Binding-site contacts:
Ligand atom CB contacts residue LEU51 of chain 1.A at 3.7 Å (hydrophobic).
Ligand atom CE contacts residue GLU34 of chain 1.A at 3.4 Å.
Ligand atom O contacts residue ARG52 of chain 1.A at 2.9 Å (salt-bridge).
Ligand atom C contacts residue GLY90 of chain 1.A at 3.6 Å.
Ligand atom CB contacts residue TRP85 of chain 1.A at 3.6 Å (hydrophobic).
Ligand atom NE2 contacts residue MET61 of chain 1.A at 3.5 Å (h-bond).
Ligand atom CB contacts residue MET61 of chain 1.A at 3.7 Å (hydrophobic).
Ligand atom CD contacts residue ASP93 of chain 1.A at 3.5 Å.
Ligand atom O contacts residue NH21 of chain 1.G at 2.1 Å (h-bond).
Ligand atom OG contacts residue TRP85 of chain 1.A at 2.6 Å (h-bond).
Ligand atom CZ contacts residue GLU54 of chain 1.A at 3.6 Å.
Ligand atom CG contacts residue HIS89 of chain 1.A at 3.6 Å.
Ligand atom CZ contacts residue HIS89 of chain 1.A at 3.6 Å.
Ligand atom CE2 contacts residue HIS89 of chain 1.A at 3.6 Å.
Ligand atom SG contacts residue WHL1 of chain 1.H at 1.9 Å.
Ligand atom CA contacts residue WHL1 of chain 1.H at 3.5 Å.
Ligand atom OH contacts residue HIS89 of chain 1.A at 3.4 Å (h-bond).
Ligand atom CB contacts residue NH21 of chain 1.G at 3.1 Å.
Ligand atom CB contacts residue WHL1 of chain 1.H at 3.0 Å.
Ligand atom N contacts residue GLY90 of chain 1.A at 3.6 Å (h-bond).
Ligand atom N contacts residue NH21 of chain 1.G at 3.1 Å (h-bond).
Ligand atom CA contacts residue NH21 of chain 1.G at 2.6 Å.
Ligand atom OG contacts residue GLY90 of chain 1.A at 2.5 Å (h-bond).
Ligand atom O contacts residue LEU92 of chain 1.A at 3.7 Å.
Ligand atom O contacts residue NH21 of chain 1.G at 2.7 Å (h-bond).
Ligand atom C contacts residue NH21 of chain 1.G at 1.4 Å.
Ligand atom NE contacts residue ASP93 of chain 1.A at 2.6 Å (salt-bridge).
Ligand atom NE2 contacts residue GLU33 of chain 1.A at 3.6 Å.
Ligand atom CD2 contacts residue HIS89 of chain 1.A at 3.5 Å.
Ligand atom CG contacts residue GLU33 of chain 1.A at 3.6 Å.
Ligand atom N contacts residue TRP85 of chain 1.A at 3.5 Å.
Ligand atom CG1 contacts residue LEU51 of chain 1.A at 3.4 Å (hydrophobic).
Ligand atom O contacts residue TRP85 of chain 1.A at 3.2 Å.
Ligand atom NH2 contacts residue ASP93 of chain 1.A at 3.2 Å (salt-bridge).
Ligand atom CB contacts residue PHE36 of chain 1.A at 3.4 Å (hydrophobic).
Ligand atom CZ contacts residue ASP93 of chain 1.A at 3.4 Å.
Ligand atom CA contacts residue TRP85 of chain 1.A at 3.4 Å (hydrophobic).
Ligand atom CB contacts residue GLY90 of chain 1.A at 3.3 Å.
Ligand atom CZ contacts residue PRO32 of chain 1.A at 3.6 Å (hydrophobic).
Ligand atom CE1 contacts residue LEU51 of chain 1.A at 3.6 Å (hydrophobic).

A protein and the small-molecule ligand that binds it are described below.
Small molecule (SMILES): CC[C@H](C)[C@H](NC(=O)[C@H](C)NC(=O)[C@H](CS)NC(=O)[C@H](Cc1ccc(O)cc1)NC(=O)[C@@H](NC(=O)[C@H](C)NC(=O)[C@H](C)NC(=O)[C@H](CO)NC(=O)[C@H](Cc1ccccc1)NC(=O)[C@H](CS)NC(=O)[C@H](CCCN=C(N)N)NC(=O)[C@H](CCC(N)=O)NC(=O)[C@H](CCSC)NC(=O)[C@H](C)NC(=O)[C@@H]1CCCN1C(=O)[C@@H](N)CC(=O)O)C(C)C)C(=O)N[C@H](C=O)CO

Sequence of chain 1.A:
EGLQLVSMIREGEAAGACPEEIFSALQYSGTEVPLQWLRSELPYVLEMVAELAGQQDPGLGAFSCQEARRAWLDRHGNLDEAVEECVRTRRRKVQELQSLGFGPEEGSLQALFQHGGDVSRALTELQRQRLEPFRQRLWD